A protein and the small-molecule ligand that binds it are described below.
Small molecule (SMILES): CC(=O)N[C@H]1[C@H](O[C@H]2[C@H](O)[C@@H](NC(C)=O)CO[C@@H]2CO)O[C@H](CO)[C@@H](O)[C@@H]1O

Binding-site contacts:
Ligand atom C8 contacts residue THR295 of chain 3.B at 4.2 Å.
Ligand atom C8 contacts residue ASN294 of chain 3.B at 3.4 Å.
Ligand atom C2 contacts residue ASN294 of chain 3.B at 2.5 Å.
Ligand atom C6 contacts residue GLY310 of chain 3.B at 3.9 Å.
Ligand atom O7 contacts residue GLY37 of chain 3.B at 3.2 Å (h-bond).
Ligand atom O6 contacts residue GLY37 of chain 3.B at 3.8 Å.
Ligand atom C3 contacts residue ASN294 of chain 3.B at 3.8 Å.
Ligand atom O5 contacts residue ASN294 of chain 3.B at 2.4 Å (h-bond).
Ligand atom O6 contacts residue GLY310 of chain 3.B at 3.2 Å (h-bond).
Ligand atom C7 contacts residue ASN294 of chain 3.B at 3.5 Å.
Ligand atom C1 contacts residue ASN294 of chain 3.B at 1.4 Å.
Ligand atom O7 contacts residue ASN294 of chain 3.B at 3.7 Å.
Ligand atom O5 contacts residue GLY37 of chain 3.B at 4.0 Å.
Ligand atom O7 contacts residue GLY38 of chain 3.B at 4.2 Å.
Ligand atom C4 contacts residue GLY37 of chain 3.B at 4.0 Å.
Ligand atom C7 contacts residue GLY37 of chain 3.B at 4.3 Å.
Ligand atom C5 contacts residue ASN294 of chain 3.B at 3.6 Å.
Ligand atom C5 contacts residue GLY310 of chain 3.B at 4.4 Å.
Ligand atom C3 contacts residue GLY37 of chain 3.B at 4.0 Å.
Ligand atom C1 contacts residue GLY37 of chain 3.B at 3.7 Å.
Ligand atom C4 contacts residue ASN294 of chain 3.B at 4.3 Å.
Ligand atom C2 contacts residue GLY37 of chain 3.B at 4.3 Å.
Ligand atom N2 contacts residue ASN294 of chain 3.B at 2.9 Å (h-bond).
Ligand atom O5 contacts residue GLY310 of chain 3.B at 3.5 Å.
Ligand atom O4 contacts residue GLY37 of chain 3.B at 3.7 Å.
Ligand atom C6 contacts residue GLY37 of chain 3.B at 4.5 Å.
Ligand atom C5 contacts residue GLY37 of chain 3.B at 3.5 Å.
Ligand atom C1 contacts residue GLY310 of chain 3.B at 4.3 Å.

Sequence of chain 3.B:
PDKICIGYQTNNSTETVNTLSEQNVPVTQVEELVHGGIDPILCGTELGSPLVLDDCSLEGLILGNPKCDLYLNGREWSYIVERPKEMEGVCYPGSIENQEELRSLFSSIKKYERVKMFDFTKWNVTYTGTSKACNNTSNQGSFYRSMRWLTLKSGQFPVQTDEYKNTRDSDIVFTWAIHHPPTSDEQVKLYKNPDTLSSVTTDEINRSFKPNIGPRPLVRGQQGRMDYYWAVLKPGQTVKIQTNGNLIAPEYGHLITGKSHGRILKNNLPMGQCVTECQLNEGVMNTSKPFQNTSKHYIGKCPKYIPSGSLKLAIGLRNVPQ